This small molecule binds to this protein.
Small molecule (SMILES): COc1cc(C[C@@H]2CO[C@@H](c3ccc(O)c(OC)c3)[C@@H]2CO)ccc1O

Sequence of chain 1.A:
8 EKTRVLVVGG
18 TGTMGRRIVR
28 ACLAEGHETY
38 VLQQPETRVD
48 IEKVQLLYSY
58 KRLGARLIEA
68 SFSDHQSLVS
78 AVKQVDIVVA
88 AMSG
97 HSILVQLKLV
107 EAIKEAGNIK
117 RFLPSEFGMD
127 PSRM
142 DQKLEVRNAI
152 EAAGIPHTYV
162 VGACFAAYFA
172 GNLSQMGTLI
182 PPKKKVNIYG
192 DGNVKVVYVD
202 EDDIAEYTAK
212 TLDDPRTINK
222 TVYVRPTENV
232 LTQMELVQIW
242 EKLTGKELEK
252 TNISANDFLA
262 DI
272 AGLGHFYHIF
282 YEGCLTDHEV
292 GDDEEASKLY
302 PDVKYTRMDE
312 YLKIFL

Sequence of chain 2.C:
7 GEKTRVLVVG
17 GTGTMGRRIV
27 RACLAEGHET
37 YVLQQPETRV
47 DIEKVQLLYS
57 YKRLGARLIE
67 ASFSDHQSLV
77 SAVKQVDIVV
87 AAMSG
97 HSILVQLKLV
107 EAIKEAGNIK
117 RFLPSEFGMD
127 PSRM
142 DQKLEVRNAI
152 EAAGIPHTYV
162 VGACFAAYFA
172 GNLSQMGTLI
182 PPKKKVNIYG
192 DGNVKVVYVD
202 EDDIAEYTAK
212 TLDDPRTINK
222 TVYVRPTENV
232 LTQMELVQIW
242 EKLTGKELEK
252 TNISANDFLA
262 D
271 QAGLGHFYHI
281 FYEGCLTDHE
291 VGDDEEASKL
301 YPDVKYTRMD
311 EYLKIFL

Binding-site contacts:
Ligand atom CAA contacts residue GLN176 of chain 1.A at 3.5 Å.
Ligand atom CAT contacts residue HIS276 of chain 1.A at 3.6 Å.
Ligand atom OAI contacts residue GLY178 of chain 1.A at 3.0 Å (h-bond).
Ligand atom OAQ contacts residue NDP1 of chain 1.H at 3.8 Å.
Ligand atom CAJ contacts residue TYR169 of chain 1.A at 3.8 Å (hydrophobic).
Ligand atom CAW contacts residue HIS276 of chain 1.A at 4.0 Å.
Ligand atom CAA contacts residue TYR169 of chain 1.A at 3.6 Å (hydrophobic).
Ligand atom CAA contacts residue GLY178 of chain 1.A at 3.9 Å.
Ligand atom CAC contacts residue PHE277 of chain 1.A at 3.9 Å (hydrophobic).
Ligand atom OAB contacts residue MET177 of chain 1.A at 3.3 Å.
Ligand atom CAW contacts residue NDP1 of chain 1.H at 3.7 Å.
Ligand atom CAU contacts residue HIS276 of chain 1.A at 4.0 Å.
Ligand atom CAA contacts residue ASN173 of chain 1.A at 3.1 Å.
Ligand atom OAX contacts residue MET125 of chain 1.A at 3.2 Å (h-bond).
Ligand atom CAD contacts residue PHE277 of chain 1.A at 3.8 Å (hydrophobic).
Ligand atom CAS contacts residue HIS276 of chain 1.A at 3.5 Å.
Ligand atom CAY contacts residue ILE280 of chain 1.A at 3.6 Å (hydrophobic).
Ligand atom CAU contacts residue NDP1 of chain 1.H at 3.6 Å.
Ligand atom CAN contacts residue PHE170 of chain 1.A at 3.8 Å (hydrophobic).
Ligand atom CAC contacts residue GLY178 of chain 1.A at 3.9 Å.
Ligand atom OAM contacts residue HIS276 of chain 1.A at 3.4 Å.
Ligand atom CAP contacts residue NDP1 of chain 1.H at 3.2 Å.
Ligand atom CAR contacts residue HIS276 of chain 1.A at 3.7 Å.
Ligand atom OAI contacts residue MET177 of chain 1.A at 3.5 Å.
Ligand atom OAZ contacts residue GLY124 of chain 1.A at 3.2 Å.
Ligand atom CAT contacts residue NDP1 of chain 1.H at 3.5 Å.
Ligand atom CAY contacts residue MET125 of chain 1.A at 3.9 Å (hydrophobic).
Ligand atom CAL contacts residue PHE170 of chain 1.A at 3.4 Å (hydrophobic).
Ligand atom CAH contacts residue GLY178 of chain 1.A at 3.9 Å.
Ligand atom CAY contacts residue NDP1 of chain 1.H at 3.5 Å.
Ligand atom OAB contacts residue GLN176 of chain 1.A at 3.8 Å.
Ligand atom OAZ contacts residue MET125 of chain 1.A at 3.1 Å (h-bond).
Ligand atom OAZ contacts residue LYS144 of chain 1.A at 4.0 Å.
Ligand atom OAX contacts residue NDP1 of chain 1.H at 3.5 Å (h-bond).
Ligand atom CAV contacts residue NDP1 of chain 1.H at 3.7 Å.
Ligand atom CAY contacts residue ALA164 of chain 1.A at 3.9 Å (hydrophobic).
Ligand atom OAB contacts residue GLY178 of chain 1.A at 2.9 Å (h-bond).
Ligand atom CAA contacts residue THR179 of chain 1.A at 3.5 Å.
Ligand atom OAX contacts residue GLY124 of chain 1.A at 3.5 Å.
Ligand atom OAM contacts residue PHE170 of chain 1.A at 3.6 Å.